Sequence of chain 1.A:
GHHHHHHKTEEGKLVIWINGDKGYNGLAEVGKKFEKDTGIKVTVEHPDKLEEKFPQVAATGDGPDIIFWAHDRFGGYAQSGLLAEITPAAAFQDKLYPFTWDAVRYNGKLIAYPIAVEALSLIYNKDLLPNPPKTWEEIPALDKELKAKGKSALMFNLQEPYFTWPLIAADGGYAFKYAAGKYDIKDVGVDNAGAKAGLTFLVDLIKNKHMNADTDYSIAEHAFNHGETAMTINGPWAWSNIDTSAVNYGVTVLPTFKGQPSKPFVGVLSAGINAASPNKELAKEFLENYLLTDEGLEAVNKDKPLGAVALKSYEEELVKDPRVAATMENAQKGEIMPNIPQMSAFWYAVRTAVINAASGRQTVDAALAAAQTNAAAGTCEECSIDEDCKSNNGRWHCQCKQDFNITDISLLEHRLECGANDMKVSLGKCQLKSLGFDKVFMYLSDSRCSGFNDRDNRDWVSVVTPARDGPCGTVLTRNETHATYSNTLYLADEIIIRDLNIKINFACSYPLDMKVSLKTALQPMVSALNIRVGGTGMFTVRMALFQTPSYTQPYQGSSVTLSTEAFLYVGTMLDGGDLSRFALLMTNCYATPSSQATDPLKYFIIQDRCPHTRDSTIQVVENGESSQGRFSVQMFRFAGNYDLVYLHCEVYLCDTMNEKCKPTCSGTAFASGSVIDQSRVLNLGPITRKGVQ

A small-molecule ligand and the protein it binds are described below.
Small molecule (SMILES): CC(=O)N[C@@H]1[C@@H](O)[C@H](O)[C@@H](CO)O[C@H]1O

Binding-site contacts:
Ligand atom O3 contacts residue ASN407 of chain 1.A at 3.9 Å.
Ligand atom C7 contacts residue ASN407 of chain 1.A at 4.4 Å.
Ligand atom C2 contacts residue ASN407 of chain 1.A at 2.5 Å.
Ligand atom O4 contacts residue SER361 of chain 1.A at 4.3 Å.
Ligand atom N2 contacts residue ASN407 of chain 1.A at 3.2 Å (h-bond).
Ligand atom O5 contacts residue ASN407 of chain 1.A at 2.4 Å (h-bond).
Ligand atom O7 contacts residue SER361 of chain 1.A at 3.8 Å.
Ligand atom O6 contacts residue ASN407 of chain 1.A at 4.3 Å.
Ligand atom O4 contacts residue ASN407 of chain 1.A at 4.4 Å.
Ligand atom O6 contacts residue SER361 of chain 1.A at 4.0 Å.
Ligand atom C2 contacts residue SER361 of chain 1.A at 4.3 Å.
Ligand atom C6 contacts residue ASP216 of chain 1.A at 4.4 Å.
Ligand atom C4 contacts residue SER361 of chain 1.A at 3.6 Å.
Ligand atom C3 contacts residue ASN407 of chain 1.A at 3.8 Å.
Ligand atom C4 contacts residue ASN407 of chain 1.A at 4.2 Å.
Ligand atom O3 contacts residue SER361 of chain 1.A at 2.9 Å (h-bond).
Ligand atom C5 contacts residue ASN407 of chain 1.A at 3.7 Å.
Ligand atom C1 contacts residue ASN407 of chain 1.A at 1.4 Å.
Ligand atom C3 contacts residue SER361 of chain 1.A at 3.0 Å.